This small molecule binds to this protein.
Small molecule (SMILES): CC(C)C[C@H](N)P(=O)(O)O

Binding-site contacts:
Ligand atom CD2 contacts residue MET270 of chain 3.B at 3.9 Å (hydrophobic).
Ligand atom N contacts residue ZN1 of chain 3.J at 4.0 Å.
Ligand atom O3 contacts residue ASP332 of chain 3.B at 3.7 Å.
Ligand atom O1 contacts residue ZN1 of chain 3.K at 2.2 Å.
Ligand atom CA contacts residue LEU360 of chain 3.B at 3.8 Å (hydrophobic).
Ligand atom N contacts residue LYS250 of chain 3.B at 3.5 Å (salt-bridge).
Ligand atom O1 contacts residue GLU334 of chain 3.B at 3.0 Å (salt-bridge).
Ligand atom P contacts residue ZN1 of chain 3.K at 3.1 Å.
Ligand atom CA contacts residue ZN1 of chain 3.K at 3.0 Å.
Ligand atom P contacts residue LEU360 of chain 3.B at 3.8 Å.
Ligand atom P contacts residue ASP332 of chain 3.B at 3.4 Å.
Ligand atom O2 contacts residue ZN1 of chain 3.K at 3.8 Å.
Ligand atom N contacts residue ZN1 of chain 3.K at 2.2 Å.
Ligand atom CD1 contacts residue THR359 of chain 3.B at 3.5 Å.
Ligand atom CB contacts residue LYS262 of chain 3.B at 4.0 Å.
Ligand atom O3 contacts residue LEU360 of chain 3.B at 3.1 Å (h-bond).
Ligand atom O2 contacts residue ZN1 of chain 3.J at 2.1 Å.
Ligand atom N contacts residue ASP273 of chain 3.B at 2.9 Å (salt-bridge).
Ligand atom N contacts residue ASP255 of chain 3.B at 3.1 Å (salt-bridge).
Ligand atom O1 contacts residue ASP332 of chain 3.B at 3.1 Å (salt-bridge).
Ligand atom N contacts residue MET270 of chain 3.B at 3.8 Å.
Ligand atom CA contacts residue ASP255 of chain 3.B at 4.0 Å.
Ligand atom O2 contacts residue ASP332 of chain 3.B at 2.9 Å (salt-bridge).
Ligand atom O1 contacts residue LEU360 of chain 3.B at 4.0 Å.
Ligand atom CA contacts residue LYS250 of chain 3.B at 3.9 Å.
Ligand atom O2 contacts residue GLU334 of chain 3.B at 4.0 Å.
Ligand atom N contacts residue THR359 of chain 3.B at 3.8 Å.
Ligand atom O1 contacts residue ASP255 of chain 3.B at 3.4 Å (salt-bridge).
Ligand atom O3 contacts residue ZN1 of chain 3.J at 4.0 Å.
Ligand atom O2 contacts residue LYS262 of chain 3.B at 2.7 Å (salt-bridge).
Ligand atom CD1 contacts residue ALA451 of chain 3.B at 3.6 Å (hydrophobic).
Ligand atom P contacts residue ASP255 of chain 3.B at 3.7 Å.
Ligand atom CA contacts residue ASP273 of chain 3.B at 4.0 Å.
Ligand atom O1 contacts residue ZN1 of chain 3.J at 2.5 Å.
Ligand atom CA contacts residue THR359 of chain 3.B at 3.6 Å.
Ligand atom CD1 contacts residue THR361 of chain 3.B at 4.1 Å.
Ligand atom CG contacts residue MET270 of chain 3.B at 3.9 Å (hydrophobic).
Ligand atom O2 contacts residue ASP255 of chain 3.B at 3.0 Å (salt-bridge).
Ligand atom O1 contacts residue LYS250 of chain 3.B at 3.2 Å (salt-bridge).
Ligand atom P contacts residue ZN1 of chain 3.J at 2.8 Å.

Sequence of chain 3.B:
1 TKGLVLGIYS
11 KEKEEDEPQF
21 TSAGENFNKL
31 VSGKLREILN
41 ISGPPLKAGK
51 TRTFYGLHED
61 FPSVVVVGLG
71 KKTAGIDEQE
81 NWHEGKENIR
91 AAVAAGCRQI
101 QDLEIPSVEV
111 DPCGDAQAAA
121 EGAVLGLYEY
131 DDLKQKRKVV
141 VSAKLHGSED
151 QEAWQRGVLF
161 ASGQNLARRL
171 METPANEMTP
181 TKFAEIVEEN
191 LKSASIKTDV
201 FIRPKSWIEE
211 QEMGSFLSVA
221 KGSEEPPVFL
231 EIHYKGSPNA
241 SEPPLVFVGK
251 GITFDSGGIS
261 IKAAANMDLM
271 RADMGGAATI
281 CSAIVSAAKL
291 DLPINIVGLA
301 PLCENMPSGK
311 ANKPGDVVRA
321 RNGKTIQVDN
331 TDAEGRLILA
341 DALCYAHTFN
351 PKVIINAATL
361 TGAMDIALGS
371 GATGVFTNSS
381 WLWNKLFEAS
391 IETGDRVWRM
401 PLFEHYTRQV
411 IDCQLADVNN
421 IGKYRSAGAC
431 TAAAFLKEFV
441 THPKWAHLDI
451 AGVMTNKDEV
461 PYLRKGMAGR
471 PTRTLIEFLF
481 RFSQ